Sequence of chain 1.B:
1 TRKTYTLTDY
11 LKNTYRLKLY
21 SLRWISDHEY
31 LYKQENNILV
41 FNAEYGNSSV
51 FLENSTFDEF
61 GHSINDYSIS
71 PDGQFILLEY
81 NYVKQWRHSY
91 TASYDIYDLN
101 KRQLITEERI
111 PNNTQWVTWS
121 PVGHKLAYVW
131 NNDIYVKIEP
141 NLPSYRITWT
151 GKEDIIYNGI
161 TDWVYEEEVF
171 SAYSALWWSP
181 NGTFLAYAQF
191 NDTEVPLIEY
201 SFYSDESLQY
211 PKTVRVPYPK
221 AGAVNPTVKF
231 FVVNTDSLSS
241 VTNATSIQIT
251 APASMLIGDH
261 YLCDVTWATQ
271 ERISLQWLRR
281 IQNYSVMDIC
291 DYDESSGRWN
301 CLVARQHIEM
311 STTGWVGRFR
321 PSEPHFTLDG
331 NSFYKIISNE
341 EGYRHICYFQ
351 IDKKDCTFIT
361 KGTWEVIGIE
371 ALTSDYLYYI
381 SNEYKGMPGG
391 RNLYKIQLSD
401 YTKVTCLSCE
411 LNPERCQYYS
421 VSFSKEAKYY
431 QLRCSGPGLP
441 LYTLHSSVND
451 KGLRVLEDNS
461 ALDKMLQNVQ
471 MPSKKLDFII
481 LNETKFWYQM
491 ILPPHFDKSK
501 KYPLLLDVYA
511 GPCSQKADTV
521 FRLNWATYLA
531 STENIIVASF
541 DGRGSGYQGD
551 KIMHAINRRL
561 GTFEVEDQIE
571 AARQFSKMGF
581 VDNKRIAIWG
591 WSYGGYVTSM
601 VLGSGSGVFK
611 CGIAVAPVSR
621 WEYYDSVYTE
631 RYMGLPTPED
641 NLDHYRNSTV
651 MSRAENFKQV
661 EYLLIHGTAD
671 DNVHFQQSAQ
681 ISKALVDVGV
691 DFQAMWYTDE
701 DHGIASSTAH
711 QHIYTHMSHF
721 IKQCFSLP

Binding-site contacts:
Ligand atom C7 contacts residue THR312 of chain 1.B at 4.2 Å.
Ligand atom N2 contacts residue ASN283 of chain 1.B at 2.8 Å (h-bond).
Ligand atom C5 contacts residue ASN283 of chain 1.B at 3.7 Å.
Ligand atom C4 contacts residue ASN283 of chain 1.B at 4.2 Å.
Ligand atom C5 contacts residue ILE281 of chain 1.B at 4.0 Å (hydrophobic).
Ligand atom C8 contacts residue MET310 of chain 1.B at 4.3 Å (hydrophobic).
Ligand atom C7 contacts residue ASN283 of chain 1.B at 3.6 Å.
Ligand atom C8 contacts residue THR312 of chain 1.B at 4.2 Å.
Ligand atom C3 contacts residue ASN283 of chain 1.B at 3.8 Å.
Ligand atom C2 contacts residue ASN283 of chain 1.B at 2.4 Å.
Ligand atom N2 contacts residue SER311 of chain 1.B at 4.2 Å.
Ligand atom C7 contacts residue SER311 of chain 1.B at 3.5 Å.
Ligand atom O7 contacts residue THR312 of chain 1.B at 3.5 Å.
Ligand atom O5 contacts residue ILE281 of chain 1.B at 3.5 Å.
Ligand atom O7 contacts residue ASN283 of chain 1.B at 4.0 Å.
Ligand atom C6 contacts residue ARG558 of chain 1.B at 4.0 Å.
Ligand atom C1 contacts residue ILE281 of chain 1.B at 3.8 Å (hydrophobic).
Ligand atom O7 contacts residue SER311 of chain 1.B at 3.4 Å (h-bond).
Ligand atom C8 contacts residue SER311 of chain 1.B at 3.5 Å.
Ligand atom O5 contacts residue ASN283 of chain 1.B at 2.3 Å (h-bond).
Ligand atom C1 contacts residue ASN283 of chain 1.B at 1.5 Å.
Ligand atom O6 contacts residue ARG558 of chain 1.B at 3.8 Å.

The protein below binds the small molecule below.
Small molecule (SMILES): CC(=O)N[C@@H]1[C@@H](O)[C@H](O)[C@@H](CO)O[C@H]1O